Binding-site contacts:
Ligand atom C6 contacts residue SER37 of chain 1.A at 4.4 Å.
Ligand atom O1 contacts residue TYR86 of chain 1.A at 4.0 Å.
Ligand atom O1 contacts residue GLU55 of chain 1.A at 3.2 Å (salt-bridge).
Ligand atom O2 contacts residue TYR86 of chain 1.A at 3.3 Å.
Ligand atom C5 contacts residue MET313 of chain 1.A at 3.6 Å (hydrophobic).
Ligand atom O2 contacts residue ILE265 of chain 1.A at 3.1 Å.
Ligand atom C6 contacts residue MET313 of chain 1.A at 3.9 Å (hydrophobic).
Ligand atom O3 contacts residue SER37 of chain 1.A at 3.8 Å.
Ligand atom C4 contacts residue MET313 of chain 1.A at 4.3 Å (hydrophobic).
Ligand atom C2 contacts residue SF41 of chain 1.C at 4.4 Å.
Ligand atom C6 contacts residue ILE116 of chain 1.A at 4.4 Å (hydrophobic).
Ligand atom O1 contacts residue SF41 of chain 1.C at 2.5 Å.
Ligand atom C3 contacts residue ILE265 of chain 1.A at 4.0 Å (hydrophobic).
Ligand atom C3 contacts residue GLU55 of chain 1.A at 3.9 Å.
Ligand atom C1 contacts residue ILE265 of chain 1.A at 4.4 Å (hydrophobic).
Ligand atom C6 contacts residue VAL38 of chain 1.A at 4.4 Å (hydrophobic).
Ligand atom C3 contacts residue TYR86 of chain 1.A at 4.0 Å (hydrophobic).
Ligand atom O2 contacts residue SF41 of chain 1.C at 4.3 Å.
Ligand atom C5 contacts residue ASN315 of chain 1.A at 3.5 Å.
Ligand atom C6 contacts residue TRP294 of chain 1.A at 3.6 Å (hydrophobic).
Ligand atom C3 contacts residue SF41 of chain 1.C at 3.6 Å.
Ligand atom O3 contacts residue GLU55 of chain 1.A at 3.9 Å.

A small-molecule ligand and the protein it binds are described below.
Small molecule (SMILES): CC(C)C[C@@H](O)C(=O)O

Sequence of chain 1.A:
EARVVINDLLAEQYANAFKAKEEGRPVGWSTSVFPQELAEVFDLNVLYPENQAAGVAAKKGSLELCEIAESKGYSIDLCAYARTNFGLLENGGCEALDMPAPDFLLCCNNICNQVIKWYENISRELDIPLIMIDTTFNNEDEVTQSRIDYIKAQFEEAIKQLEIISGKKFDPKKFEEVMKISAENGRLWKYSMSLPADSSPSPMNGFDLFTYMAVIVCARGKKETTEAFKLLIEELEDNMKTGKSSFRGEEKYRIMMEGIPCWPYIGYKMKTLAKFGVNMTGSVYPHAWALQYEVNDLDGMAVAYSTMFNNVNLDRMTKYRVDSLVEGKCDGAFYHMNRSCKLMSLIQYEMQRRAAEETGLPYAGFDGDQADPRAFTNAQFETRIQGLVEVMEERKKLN